Sequence of chain 1.A:
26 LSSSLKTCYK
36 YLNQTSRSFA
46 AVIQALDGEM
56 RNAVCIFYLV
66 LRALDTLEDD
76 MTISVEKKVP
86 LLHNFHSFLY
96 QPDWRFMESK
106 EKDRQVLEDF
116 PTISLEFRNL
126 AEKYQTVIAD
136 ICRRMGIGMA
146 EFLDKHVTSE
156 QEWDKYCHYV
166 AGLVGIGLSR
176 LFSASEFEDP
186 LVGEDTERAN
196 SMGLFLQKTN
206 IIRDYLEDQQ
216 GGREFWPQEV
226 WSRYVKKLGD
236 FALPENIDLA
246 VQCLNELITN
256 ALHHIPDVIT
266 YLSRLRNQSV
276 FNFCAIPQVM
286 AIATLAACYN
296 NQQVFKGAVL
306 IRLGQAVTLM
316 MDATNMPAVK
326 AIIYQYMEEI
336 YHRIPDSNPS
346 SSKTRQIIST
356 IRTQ

Binding-site contacts:
Ligand atom CAA contacts residue CYS279 of chain 1.A at 3.4 Å (hydrophobic).
Ligand atom CAT contacts residue GLN202 of chain 1.A at 3.5 Å.
Ligand atom CAP contacts residue VAL169 of chain 1.A at 3.8 Å (hydrophobic).
Ligand atom OAF contacts residue GLN202 of chain 1.A at 4.1 Å.
Ligand atom CAR contacts residue VAL169 of chain 1.A at 4.1 Å (hydrophobic).
Ligand atom NAW contacts residue ASP70 of chain 1.A at 3.4 Å (salt-bridge).
Ligand atom OAG contacts residue LYS107 of chain 1.A at 4.0 Å.
Ligand atom CAP contacts residue GLY198 of chain 1.A at 3.8 Å.
Ligand atom CAO contacts residue LEU201 of chain 1.A at 3.8 Å (hydrophobic).
Ligand atom CAK contacts residue ASP70 of chain 1.A at 4.0 Å.
Ligand atom CAN contacts residue GLY198 of chain 1.A at 4.2 Å.
Ligand atom CAM contacts residue LEU173 of chain 1.A at 3.7 Å (hydrophobic).
Ligand atom CAL contacts residue LEU173 of chain 1.A at 4.1 Å (hydrophobic).
Ligand atom CAJ contacts residue GLN202 of chain 1.A at 4.2 Å.
Ligand atom NAV contacts residue VAL165 of chain 1.A at 4.2 Å.
Ligand atom OAB contacts residue GLN202 of chain 1.A at 3.3 Å (h-bond).
Ligand atom NAV contacts residue GLN202 of chain 1.A at 3.6 Å (h-bond).
Ligand atom OAH contacts residue ARG67 of chain 1.A at 4.2 Å.
Ligand atom CAA contacts residue LEU173 of chain 1.A at 4.2 Å (hydrophobic).
Ligand atom CAI contacts residue VAL165 of chain 1.A at 3.3 Å (hydrophobic).
Ligand atom CAJ contacts residue ASP70 of chain 1.A at 3.3 Å.
Ligand atom OAG contacts residue ASP74 of chain 1.A at 3.9 Å.
Ligand atom PAZ contacts residue ARG67 of chain 1.A at 4.1 Å.
Ligand atom CAQ contacts residue LEU201 of chain 1.A at 4.0 Å (hydrophobic).
Ligand atom CAI contacts residue ASP70 of chain 1.A at 4.0 Å.
Ligand atom CAP contacts residue ALA166 of chain 1.A at 3.4 Å (hydrophobic).
Ligand atom CAN contacts residue LEU173 of chain 1.A at 4.2 Å (hydrophobic).
Ligand atom CAL contacts residue MET197 of chain 1.A at 3.7 Å (hydrophobic).
Ligand atom CAA contacts residue MET197 of chain 1.A at 3.9 Å (hydrophobic).
Ligand atom CAI contacts residue GLN202 of chain 1.A at 3.4 Å.
Ligand atom PAZ contacts residue ASP74 of chain 1.A at 3.9 Å.
Ligand atom CAN contacts residue GLY170 of chain 1.A at 3.6 Å.
Ligand atom CAL contacts residue GLY170 of chain 1.A at 3.8 Å.
Ligand atom OAG contacts residue ARG67 of chain 1.A at 2.6 Å (salt-bridge).
Ligand atom CAU contacts residue ASP70 of chain 1.A at 3.4 Å.
Ligand atom CAQ contacts residue ALA166 of chain 1.A at 3.7 Å (hydrophobic).
Ligand atom OAH contacts residue ASP74 of chain 1.A at 2.5 Å (salt-bridge).
Ligand atom CAA contacts residue TYR266 of chain 1.A at 4.1 Å (hydrophobic).
Ligand atom CAO contacts residue VAL169 of chain 1.A at 4.2 Å (hydrophobic).
Ligand atom CAM contacts residue GLY170 of chain 1.A at 4.2 Å.

This protein binds this small molecule.
Small molecule (SMILES): CCCCCCCCCC[n+]1ccn(CC(O)(P(=O)([O-])O)P(=O)(O)O)c1